Binding-site contacts:
Ligand atom C8 contacts residue ARG169 of chain 1.E at 3.5 Å.
Ligand atom O6 contacts residue PHE202 of chain 1.E at 4.5 Å.
Ligand atom O12 contacts residue 4Y81 of chain 1.X at 4.2 Å.
Ligand atom C2 contacts residue ASN63 of chain 1.E at 4.1 Å.
Ligand atom C9 contacts residue LYS203 of chain 1.E at 3.4 Å.
Ligand atom O6 contacts residue SER201 of chain 1.E at 3.5 Å.
Ligand atom C3 contacts residue ARG169 of chain 1.E at 3.6 Å.
Ligand atom C5 contacts residue ARG169 of chain 1.E at 4.3 Å.
Ligand atom C5 contacts residue SER201 of chain 1.E at 4.5 Å.
Ligand atom C1 contacts residue ASN63 of chain 1.E at 3.9 Å.
Ligand atom C2 contacts residue SER201 of chain 1.E at 4.5 Å.
Ligand atom O12 contacts residue ASP41 of chain 1.E at 3.0 Å (salt-bridge).
Ligand atom C8 contacts residue SER201 of chain 1.E at 3.3 Å.
Ligand atom C8 contacts residue LYS203 of chain 1.E at 4.1 Å.
Ligand atom O12 contacts residue ASN63 of chain 1.E at 4.0 Å.
Ligand atom O4 contacts residue SER201 of chain 1.E at 3.5 Å.
Ligand atom O4 contacts residue TYR166 of chain 1.E at 3.9 Å.
Ligand atom C7 contacts residue SER201 of chain 1.E at 4.2 Å.
Ligand atom C9 contacts residue ASN168 of chain 1.E at 3.7 Å.
Ligand atom C9 contacts residue ARG169 of chain 1.E at 3.4 Å.
Ligand atom S11 contacts residue ARG169 of chain 1.E at 4.1 Å.
Ligand atom C1 contacts residue TYR166 of chain 1.E at 3.3 Å (hydrophobic).
Ligand atom C1 contacts residue 4Y81 of chain 1.X at 3.7 Å.
Ligand atom C2 contacts residue 4Y81 of chain 1.X at 4.5 Å.
Ligand atom C8 contacts residue ASN168 of chain 1.E at 4.5 Å.
Ligand atom C10 contacts residue ARG169 of chain 1.E at 3.8 Å.
Ligand atom C3 contacts residue SER201 of chain 1.E at 4.3 Å.
Ligand atom C7 contacts residue ARG169 of chain 1.E at 3.8 Å.
Ligand atom O6 contacts residue ASP41 of chain 1.E at 4.5 Å.
Ligand atom C10 contacts residue LYS203 of chain 1.E at 3.6 Å.
Ligand atom O12 contacts residue SER201 of chain 1.E at 4.3 Å.
Ligand atom C2 contacts residue TYR166 of chain 1.E at 4.5 Å (hydrophobic).
Ligand atom C2 contacts residue ASP41 of chain 1.E at 4.2 Å.
Ligand atom C9 contacts residue SER201 of chain 1.E at 4.2 Å.
Ligand atom O4 contacts residue ARG169 of chain 1.E at 2.5 Å (salt-bridge).

Sequence of chain 1.E:
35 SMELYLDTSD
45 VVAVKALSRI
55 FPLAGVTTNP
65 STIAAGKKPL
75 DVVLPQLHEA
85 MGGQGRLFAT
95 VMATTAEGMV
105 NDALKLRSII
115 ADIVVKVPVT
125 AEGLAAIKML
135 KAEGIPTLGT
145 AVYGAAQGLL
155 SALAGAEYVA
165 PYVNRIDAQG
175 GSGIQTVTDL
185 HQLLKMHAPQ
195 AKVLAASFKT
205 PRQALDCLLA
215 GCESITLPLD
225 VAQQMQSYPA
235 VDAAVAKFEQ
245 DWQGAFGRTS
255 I

This small molecule binds to this protein.
Small molecule (SMILES): CC(=O)[C@@H](O)[C@H](O)c1cccs1